Binding-site contacts:
Ligand atom C4 contacts residue ASN16 of chain 1.A at 4.3 Å.
Ligand atom C8 contacts residue THR31 of chain 1.A at 3.8 Å.
Ligand atom C3 contacts residue ASN16 of chain 1.A at 3.9 Å.
Ligand atom C7 contacts residue ASN16 of chain 1.A at 3.3 Å.
Ligand atom N2 contacts residue ASN16 of chain 1.A at 3.0 Å (h-bond).
Ligand atom C5 contacts residue ASN16 of chain 1.A at 3.7 Å.
Ligand atom C2 contacts residue ASN16 of chain 1.A at 2.5 Å.
Ligand atom O5 contacts residue ASN16 of chain 1.A at 2.4 Å (h-bond).
Ligand atom O7 contacts residue ASN16 of chain 1.A at 3.2 Å (h-bond).
Ligand atom C8 contacts residue ASN16 of chain 1.A at 3.4 Å.
Ligand atom C8 contacts residue THR18 of chain 1.A at 3.4 Å.
Ligand atom C8 contacts residue GLY17 of chain 1.A at 4.3 Å.
Ligand atom C8 contacts residue ASN32 of chain 1.A at 4.1 Å.
Ligand atom C1 contacts residue ASN16 of chain 1.A at 1.5 Å.

The protein below binds the small molecule below.
Small molecule (SMILES): CC(=O)N[C@@H]1[C@@H](O)[C@H](O)[C@@H](CO)O[C@H]1O

Sequence of chain 1.A:
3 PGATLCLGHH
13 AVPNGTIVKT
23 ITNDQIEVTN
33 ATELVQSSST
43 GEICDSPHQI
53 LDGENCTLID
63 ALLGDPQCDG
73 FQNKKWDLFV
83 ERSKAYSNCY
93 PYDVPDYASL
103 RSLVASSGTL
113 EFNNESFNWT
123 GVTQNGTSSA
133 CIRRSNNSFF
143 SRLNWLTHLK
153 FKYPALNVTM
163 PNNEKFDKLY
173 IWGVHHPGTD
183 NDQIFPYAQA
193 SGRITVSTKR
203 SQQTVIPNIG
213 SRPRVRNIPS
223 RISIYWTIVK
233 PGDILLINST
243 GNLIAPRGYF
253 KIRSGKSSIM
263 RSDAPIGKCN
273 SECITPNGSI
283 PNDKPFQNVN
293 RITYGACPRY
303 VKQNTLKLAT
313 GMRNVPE